Sequence of chain 1.A:
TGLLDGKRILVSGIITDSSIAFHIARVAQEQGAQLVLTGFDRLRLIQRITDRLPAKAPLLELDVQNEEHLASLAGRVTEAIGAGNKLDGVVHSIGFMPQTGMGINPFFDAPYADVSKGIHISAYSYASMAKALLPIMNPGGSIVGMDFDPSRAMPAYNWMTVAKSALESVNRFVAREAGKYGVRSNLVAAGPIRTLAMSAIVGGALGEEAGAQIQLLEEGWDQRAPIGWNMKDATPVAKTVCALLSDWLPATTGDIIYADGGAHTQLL

Binding-site contacts:
Ligand atom O contacts residue PHE97 of chain 1.A at 3.3 Å.
Ligand atom C5 contacts residue GLY96 of chain 1.A at 3.4 Å.
Ligand atom C2 contacts residue NAD1 of chain 1.B at 4.2 Å.
Ligand atom C10 contacts residue MET199 of chain 1.A at 3.5 Å (hydrophobic).
Ligand atom C contacts residue PHE149 of chain 1.A at 3.7 Å (hydrophobic).
Ligand atom C6 contacts residue GLY96 of chain 1.A at 3.7 Å.
Ligand atom C9 contacts residue PHE97 of chain 1.A at 4.1 Å (hydrophobic).
Ligand atom N2 contacts residue PHE97 of chain 1.A at 3.6 Å.
Ligand atom C8 contacts residue MET98 of chain 1.A at 4.1 Å (hydrophobic).
Ligand atom C contacts residue NAD1 of chain 1.B at 3.7 Å.
Ligand atom C contacts residue TYR158 of chain 1.A at 4.2 Å (hydrophobic).
Ligand atom C5 contacts residue NAD1 of chain 1.B at 3.8 Å.
Ligand atom N1 contacts residue NAD1 of chain 1.B at 2.7 Å (h-bond).
Ligand atom C1 contacts residue NAD1 of chain 1.B at 3.6 Å.
Ligand atom C4 contacts residue NAD1 of chain 1.B at 3.5 Å.
Ligand atom S contacts residue NAD1 of chain 1.B at 3.4 Å (h-bond).
Ligand atom C4 contacts residue MET161 of chain 1.A at 3.9 Å (hydrophobic).
Ligand atom O1 contacts residue PHE97 of chain 1.A at 4.3 Å.
Ligand atom C7 contacts residue ALA198 of chain 1.A at 4.3 Å (hydrophobic).
Ligand atom O contacts residue GLY96 of chain 1.A at 3.5 Å (h-bond).
Ligand atom O contacts residue MET161 of chain 1.A at 3.5 Å.
Ligand atom C10 contacts residue ILE202 of chain 1.A at 3.5 Å (hydrophobic).
Ligand atom C2 contacts residue TYR158 of chain 1.A at 4.0 Å (hydrophobic).
Ligand atom S contacts residue MET161 of chain 1.A at 3.9 Å.
Ligand atom C6 contacts residue PHE97 of chain 1.A at 4.3 Å (hydrophobic).
Ligand atom C9 contacts residue MET98 of chain 1.A at 3.9 Å (hydrophobic).
Ligand atom O contacts residue MET98 of chain 1.A at 3.6 Å (h-bond).
Ligand atom N2 contacts residue MET161 of chain 1.A at 4.1 Å.
Ligand atom S contacts residue PHE97 of chain 1.A at 4.3 Å.
Ligand atom C contacts residue MET161 of chain 1.A at 4.3 Å (hydrophobic).
Ligand atom N3 contacts residue MET98 of chain 1.A at 3.0 Å (h-bond).
Ligand atom C3 contacts residue MET199 of chain 1.A at 4.4 Å (hydrophobic).
Ligand atom C2 contacts residue MET199 of chain 1.A at 4.3 Å (hydrophobic).
Ligand atom N3 contacts residue PHE97 of chain 1.A at 4.2 Å.
Ligand atom C10 contacts residue ALA198 of chain 1.A at 4.5 Å (hydrophobic).
Ligand atom N2 contacts residue MET98 of chain 1.A at 3.1 Å (h-bond).
Ligand atom C1 contacts residue MET161 of chain 1.A at 4.4 Å (hydrophobic).
Ligand atom S contacts residue GLY96 of chain 1.A at 3.4 Å (h-bond).
Ligand atom C8 contacts residue PHE97 of chain 1.A at 4.1 Å (hydrophobic).
Ligand atom N1 contacts residue MET161 of chain 1.A at 3.8 Å.

This protein binds this small molecule.
Small molecule (SMILES): Cc1cc(C)nc(SCc2cc(C(N)=O)no2)n1